This small molecule binds to this protein.
Small molecule (SMILES): CCOC(=O)C1CCN(c2cnccn2)CC1

Sequence of chain 1.C:
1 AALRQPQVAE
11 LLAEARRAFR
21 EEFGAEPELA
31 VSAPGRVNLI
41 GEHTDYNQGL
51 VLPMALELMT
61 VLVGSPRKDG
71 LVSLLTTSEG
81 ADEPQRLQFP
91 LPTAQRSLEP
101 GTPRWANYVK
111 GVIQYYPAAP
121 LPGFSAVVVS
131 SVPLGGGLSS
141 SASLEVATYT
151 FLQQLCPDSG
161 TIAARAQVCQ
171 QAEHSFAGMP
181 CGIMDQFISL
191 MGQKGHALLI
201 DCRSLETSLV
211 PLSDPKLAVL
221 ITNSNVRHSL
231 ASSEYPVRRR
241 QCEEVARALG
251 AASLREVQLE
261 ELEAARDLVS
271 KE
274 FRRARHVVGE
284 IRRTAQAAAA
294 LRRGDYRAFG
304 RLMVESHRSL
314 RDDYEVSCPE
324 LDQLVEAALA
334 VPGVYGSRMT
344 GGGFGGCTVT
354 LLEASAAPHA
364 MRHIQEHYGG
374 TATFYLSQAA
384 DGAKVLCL

Binding-site contacts:
Ligand atom N2 contacts residue ALA177 of chain 1.C at 3.9 Å.
Ligand atom C8 contacts residue ARG104 of chain 1.C at 3.7 Å.
Ligand atom C4 contacts residue ALA177 of chain 1.C at 4.3 Å (hydrophobic).
Ligand atom C10 contacts residue ALA177 of chain 1.C at 4.1 Å (hydrophobic).
Ligand atom C2 contacts residue GLY178 of chain 1.C at 4.1 Å.
Ligand atom O1 contacts residue GLY178 of chain 1.C at 3.2 Å (h-bond).
Ligand atom N contacts residue ALA177 of chain 1.C at 3.8 Å.
Ligand atom N1 contacts residue ASN107 of chain 1.C at 3.0 Å (h-bond).
Ligand atom C9 contacts residue ARG104 of chain 1.C at 3.8 Å.
Ligand atom N2 contacts residue TYR108 of chain 1.C at 4.1 Å.
Ligand atom C9 contacts residue PHE176 of chain 1.C at 4.0 Å (hydrophobic).
Ligand atom C11 contacts residue ALA177 of chain 1.C at 4.3 Å (hydrophobic).
Ligand atom C6 contacts residue GLY178 of chain 1.C at 4.5 Å.
Ligand atom C11 contacts residue HFK1 of chain 1.K at 4.0 Å.
Ligand atom C11 contacts residue ARG104 of chain 1.C at 4.1 Å.
Ligand atom C10 contacts residue ARG104 of chain 1.C at 3.3 Å.
Ligand atom C9 contacts residue ASN107 of chain 1.C at 3.4 Å.
Ligand atom C10 contacts residue ASN107 of chain 1.C at 4.1 Å.
Ligand atom C1 contacts residue GLY178 of chain 1.C at 4.2 Å.
Ligand atom N2 contacts residue ARG104 of chain 1.C at 3.9 Å.
Ligand atom O1 contacts residue ALA177 of chain 1.C at 3.9 Å.
Ligand atom C10 contacts residue TYR108 of chain 1.C at 3.4 Å (hydrophobic).
Ligand atom N2 contacts residue HFK1 of chain 1.K at 4.2 Å.
Ligand atom C9 contacts residue ALA177 of chain 1.C at 4.0 Å (hydrophobic).
Ligand atom C5 contacts residue ALA177 of chain 1.C at 4.3 Å (hydrophobic).
Ligand atom C10 contacts residue HFK1 of chain 1.K at 4.3 Å.
Ligand atom C11 contacts residue TYR108 of chain 1.C at 3.0 Å (hydrophobic).
Ligand atom N1 contacts residue ARG104 of chain 1.C at 3.4 Å (salt-bridge).
Ligand atom C8 contacts residue ALA177 of chain 1.C at 3.7 Å (hydrophobic).
Ligand atom C6 contacts residue ALA177 of chain 1.C at 3.3 Å (hydrophobic).
Ligand atom N contacts residue ARG104 of chain 1.C at 4.2 Å.
Ligand atom N1 contacts residue PHE176 of chain 1.C at 3.9 Å.
Ligand atom C7 contacts residue ALA177 of chain 1.C at 4.5 Å (hydrophobic).
Ligand atom C5 contacts residue ARG104 of chain 1.C at 3.9 Å.
Ligand atom N1 contacts residue ALA177 of chain 1.C at 4.0 Å.
Ligand atom O contacts residue SER232 of chain 1.C at 4.4 Å.